Sequence of chain 1.A:
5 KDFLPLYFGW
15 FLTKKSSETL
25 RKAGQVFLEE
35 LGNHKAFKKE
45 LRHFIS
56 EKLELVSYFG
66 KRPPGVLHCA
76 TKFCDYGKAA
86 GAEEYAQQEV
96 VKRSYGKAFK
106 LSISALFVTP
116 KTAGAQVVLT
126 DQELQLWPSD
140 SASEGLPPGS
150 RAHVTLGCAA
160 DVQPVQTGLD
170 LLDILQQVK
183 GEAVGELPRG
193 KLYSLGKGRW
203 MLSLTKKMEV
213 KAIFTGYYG

Binding-site contacts:
Ligand atom N1 contacts residue VAL164 of chain 1.A at 4.0 Å.
Ligand atom N6 contacts residue PHE78 of chain 1.A at 4.0 Å.
Ligand atom O5' contacts residue LEU10 of chain 1.A at 3.9 Å.
Ligand atom O2P contacts residue HIS73 of chain 1.A at 3.5 Å (h-bond).
Ligand atom P contacts residue HIS152 of chain 1.A at 3.8 Å.
Ligand atom O1P contacts residue THR154 of chain 1.A at 3.9 Å.
Ligand atom O2P contacts residue ALA75 of chain 1.A at 4.0 Å.
Ligand atom O3P contacts residue PRO163 of chain 1.A at 3.4 Å (h-bond).
Ligand atom C6 contacts residue VAL164 of chain 1.A at 3.6 Å (hydrophobic).
Ligand atom O3P contacts residue HIS152 of chain 1.A at 4.2 Å.
Ligand atom P contacts residue HIS73 of chain 1.A at 4.0 Å.
Ligand atom N9 contacts residue PHE78 of chain 1.A at 3.7 Å.
Ligand atom C6 contacts residue PHE78 of chain 1.A at 3.8 Å (hydrophobic).
Ligand atom C4 contacts residue PHE78 of chain 1.A at 3.6 Å (hydrophobic).
Ligand atom C2' contacts residue PRO163 of chain 1.A at 4.2 Å (hydrophobic).
Ligand atom O1P contacts residue HIS152 of chain 1.A at 3.1 Å (h-bond).
Ligand atom C2 contacts residue PHE78 of chain 1.A at 3.4 Å (hydrophobic).
Ligand atom O3P contacts residue THR154 of chain 1.A at 2.7 Å (h-bond).
Ligand atom N6 contacts residue VAL164 of chain 1.A at 3.5 Å.
Ligand atom C5' contacts residue PHE78 of chain 1.A at 4.3 Å (hydrophobic).
Ligand atom N1 contacts residue PHE78 of chain 1.A at 3.7 Å.
Ligand atom C5 contacts residue PHE78 of chain 1.A at 3.6 Å (hydrophobic).
Ligand atom O4' contacts residue PHE78 of chain 1.A at 3.8 Å.
Ligand atom N1 contacts residue ARG150 of chain 1.A at 4.2 Å.
Ligand atom C5' contacts residue LEU10 of chain 1.A at 4.1 Å (hydrophobic).
Ligand atom O3' contacts residue HIS73 of chain 1.A at 4.1 Å.
Ligand atom C5 contacts residue VAL164 of chain 1.A at 3.9 Å (hydrophobic).
Ligand atom N3 contacts residue PHE78 of chain 1.A at 3.4 Å.
Ligand atom N7 contacts residue VAL164 of chain 1.A at 3.9 Å.
Ligand atom C8 contacts residue PHE78 of chain 1.A at 3.8 Å (hydrophobic).
Ligand atom O1P contacts residue PRO163 of chain 1.A at 2.8 Å (h-bond).
Ligand atom C1' contacts residue PHE78 of chain 1.A at 4.2 Å (hydrophobic).
Ligand atom P contacts residue PRO163 of chain 1.A at 3.6 Å.
Ligand atom O2P contacts residue HIS152 of chain 1.A at 3.5 Å (h-bond).
Ligand atom O4' contacts residue TYR11 of chain 1.A at 3.5 Å.
Ligand atom O2' contacts residue HIS73 of chain 1.A at 3.5 Å (h-bond).
Ligand atom N7 contacts residue PHE78 of chain 1.A at 3.9 Å.
Ligand atom P contacts residue THR154 of chain 1.A at 3.6 Å.
Ligand atom C4' contacts residue TYR11 of chain 1.A at 3.8 Å (hydrophobic).
Ligand atom O2P contacts residue THR154 of chain 1.A at 3.7 Å.

A small-molecule ligand and the protein it binds are described below.
Small molecule (SMILES): Nc1ncnc2c1ncn2[C@@H]1O[C@H](CO)[C@@H](O)[C@H]1OP(=O)(O)O